Sequence of chain 1.B:
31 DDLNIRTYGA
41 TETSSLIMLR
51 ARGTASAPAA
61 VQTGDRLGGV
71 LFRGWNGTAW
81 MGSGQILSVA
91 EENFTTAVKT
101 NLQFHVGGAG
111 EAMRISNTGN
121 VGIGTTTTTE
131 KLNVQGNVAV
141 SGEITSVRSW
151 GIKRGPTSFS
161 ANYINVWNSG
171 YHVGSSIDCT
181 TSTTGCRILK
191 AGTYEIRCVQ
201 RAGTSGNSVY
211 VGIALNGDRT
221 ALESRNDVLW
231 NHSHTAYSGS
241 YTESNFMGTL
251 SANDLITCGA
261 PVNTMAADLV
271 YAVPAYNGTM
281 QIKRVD

Binding-site contacts:
Ligand atom O3 contacts residue ARG201 of chain 1.B at 3.2 Å (salt-bridge).
Ligand atom O6 contacts residue TYR276 of chain 1.B at 4.3 Å.
Ligand atom C6 contacts residue TYR276 of chain 1.B at 4.1 Å (hydrophobic).
Ligand atom C8 contacts residue ARG201 of chain 1.B at 3.5 Å.
Ligand atom O3 contacts residue HIS234 of chain 1.C at 2.5 Å (h-bond).
Ligand atom C2 contacts residue HIS234 of chain 1.C at 3.9 Å.
Ligand atom C3 contacts residue ARG201 of chain 1.B at 4.4 Å.
Ligand atom C3 contacts residue TYR210 of chain 1.C at 4.1 Å (hydrophobic).
Ligand atom O4 contacts residue HIS232 of chain 1.C at 2.9 Å (h-bond).
Ligand atom O7 contacts residue HIS234 of chain 1.C at 3.6 Å.
Ligand atom C4 contacts residue HIS232 of chain 1.C at 4.0 Å.
Ligand atom C4 contacts residue ARG219 of chain 1.C at 4.1 Å.
Ligand atom O3 contacts residue HIS232 of chain 1.C at 3.1 Å (h-bond).
Ligand atom C3 contacts residue HIS234 of chain 1.C at 3.5 Å.
Ligand atom C5 contacts residue TYR210 of chain 1.C at 4.3 Å (hydrophobic).
Ligand atom O4 contacts residue TYR210 of chain 1.C at 3.8 Å.
Ligand atom C6 contacts residue ARG219 of chain 1.C at 4.0 Å.
Ligand atom O3 contacts residue TYR210 of chain 1.C at 4.2 Å.
Ligand atom C8 contacts residue HIS234 of chain 1.C at 3.6 Å.
Ligand atom C4 contacts residue TYR276 of chain 1.B at 4.0 Å (hydrophobic).
Ligand atom C7 contacts residue HIS234 of chain 1.C at 3.4 Å.
Ligand atom C5 contacts residue TYR276 of chain 1.B at 4.5 Å (hydrophobic).
Ligand atom O4 contacts residue ARG219 of chain 1.C at 3.0 Å (salt-bridge).
Ligand atom C4 contacts residue TYR210 of chain 1.C at 4.3 Å (hydrophobic).
Ligand atom O4 contacts residue ARG201 of chain 1.B at 4.5 Å.
Ligand atom N2 contacts residue HIS234 of chain 1.C at 3.2 Å (h-bond).
Ligand atom O4 contacts residue TYR276 of chain 1.B at 3.9 Å.
Ligand atom O6 contacts residue ARG219 of chain 1.C at 2.8 Å (salt-bridge).
Ligand atom C3 contacts residue HIS232 of chain 1.C at 3.9 Å.

Sequence of chain 1.C:
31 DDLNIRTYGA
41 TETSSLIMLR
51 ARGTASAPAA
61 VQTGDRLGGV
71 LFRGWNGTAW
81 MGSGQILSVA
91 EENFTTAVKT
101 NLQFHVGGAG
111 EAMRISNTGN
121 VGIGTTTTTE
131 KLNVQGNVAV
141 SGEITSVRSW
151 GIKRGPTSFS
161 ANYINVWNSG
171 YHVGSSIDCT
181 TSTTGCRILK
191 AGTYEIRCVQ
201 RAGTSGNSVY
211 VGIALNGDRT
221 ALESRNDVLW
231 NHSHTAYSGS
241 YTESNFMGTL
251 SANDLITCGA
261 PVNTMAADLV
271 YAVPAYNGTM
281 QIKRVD

A protein and the small-molecule ligand that binds it are described below.
Small molecule (SMILES): CC(=O)N[C@@H]1[C@@H](O)[C@H](O)[C@@H](CO)O[C@H]1O